Sequence of chain 1.A:
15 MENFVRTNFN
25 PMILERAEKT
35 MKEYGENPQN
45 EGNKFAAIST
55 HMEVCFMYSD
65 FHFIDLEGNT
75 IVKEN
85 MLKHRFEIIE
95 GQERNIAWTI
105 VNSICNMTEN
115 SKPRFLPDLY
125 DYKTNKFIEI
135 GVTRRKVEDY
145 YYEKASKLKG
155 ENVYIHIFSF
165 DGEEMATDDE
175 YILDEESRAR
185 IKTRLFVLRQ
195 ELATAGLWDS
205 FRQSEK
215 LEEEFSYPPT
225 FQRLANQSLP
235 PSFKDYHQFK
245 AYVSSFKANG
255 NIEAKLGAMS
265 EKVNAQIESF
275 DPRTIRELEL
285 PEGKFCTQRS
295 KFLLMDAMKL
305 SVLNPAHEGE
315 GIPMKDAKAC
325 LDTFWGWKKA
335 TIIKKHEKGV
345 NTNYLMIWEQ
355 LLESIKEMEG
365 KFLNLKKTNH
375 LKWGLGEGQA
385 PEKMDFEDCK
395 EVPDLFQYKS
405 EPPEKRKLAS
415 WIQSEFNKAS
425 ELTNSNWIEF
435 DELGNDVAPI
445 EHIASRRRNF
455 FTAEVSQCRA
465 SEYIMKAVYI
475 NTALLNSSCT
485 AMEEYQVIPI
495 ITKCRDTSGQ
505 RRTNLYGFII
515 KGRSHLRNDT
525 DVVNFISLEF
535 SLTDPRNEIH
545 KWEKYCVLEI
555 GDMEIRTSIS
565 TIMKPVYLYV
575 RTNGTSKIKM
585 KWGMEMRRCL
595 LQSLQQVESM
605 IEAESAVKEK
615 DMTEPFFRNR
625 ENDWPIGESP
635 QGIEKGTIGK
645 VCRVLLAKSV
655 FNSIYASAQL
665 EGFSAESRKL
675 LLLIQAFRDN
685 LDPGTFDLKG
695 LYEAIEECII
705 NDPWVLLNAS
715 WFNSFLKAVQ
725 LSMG

Binding-site contacts:
Ligand atom C1 contacts residue ASP122 of chain 1.A at 4.0 Å.
Ligand atom O10 contacts residue GLU133 of chain 1.A at 2.9 Å (salt-bridge).
Ligand atom O10 contacts residue MG1 of chain 1.G at 2.4 Å.
Ligand atom C22 contacts residue ILE52 of chain 1.A at 3.5 Å (hydrophobic).
Ligand atom O8 contacts residue ASP122 of chain 1.A at 3.8 Å.
Ligand atom C16 contacts residue ALA51 of chain 1.A at 3.7 Å (hydrophobic).
Ligand atom C6 contacts residue MG1 of chain 1.H at 4.0 Å.
Ligand atom O11 contacts residue ILE134 of chain 1.A at 2.6 Å (h-bond).
Ligand atom C7 contacts residue GLU94 of chain 1.A at 3.6 Å.
Ligand atom C2 contacts residue MG1 of chain 1.H at 2.6 Å.
Ligand atom C2 contacts residue HIS55 of chain 1.A at 3.3 Å.
Ligand atom C2 contacts residue GLU133 of chain 1.A at 3.6 Å.
Ligand atom C1 contacts residue MG1 of chain 1.G at 3.3 Å.
Ligand atom C6 contacts residue MG1 of chain 1.G at 3.6 Å.
Ligand atom O11 contacts residue LYS148 of chain 1.A at 3.5 Å.
Ligand atom C24 contacts residue TYR38 of chain 1.A at 3.5 Å (hydrophobic).
Ligand atom O11 contacts residue GLU133 of chain 1.A at 2.9 Å (salt-bridge).
Ligand atom C15 contacts residue ALA51 of chain 1.A at 3.6 Å (hydrophobic).
Ligand atom O10 contacts residue MG1 of chain 1.H at 2.1 Å.
Ligand atom O8 contacts residue MG1 of chain 1.G at 2.0 Å.
Ligand atom O11 contacts residue MG1 of chain 1.H at 2.0 Å.
Ligand atom C15 contacts residue ILE52 of chain 1.A at 3.7 Å (hydrophobic).
Ligand atom C3 contacts residue MG1 of chain 1.H at 3.9 Å.
Ligand atom C16 contacts residue LYS48 of chain 1.A at 3.7 Å.
Ligand atom O11 contacts residue HIS55 of chain 1.A at 3.0 Å (h-bond).
Ligand atom C1 contacts residue HIS55 of chain 1.A at 3.5 Å.
Ligand atom C21 contacts residue THR34 of chain 1.A at 3.9 Å.
Ligand atom C1 contacts residue GLU133 of chain 1.A at 3.6 Å.
Ligand atom O10 contacts residue GLU94 of chain 1.A at 4.0 Å.
Ligand atom C16 contacts residue ILE52 of chain 1.A at 3.8 Å (hydrophobic).
Ligand atom C23 contacts residue TYR38 of chain 1.A at 3.5 Å (hydrophobic).
Ligand atom C1 contacts residue MG1 of chain 1.H at 2.6 Å.
Ligand atom C2 contacts residue ILE134 of chain 1.A at 3.9 Å (hydrophobic).
Ligand atom O8 contacts residue GLU94 of chain 1.A at 2.9 Å (salt-bridge).
Ligand atom O10 contacts residue HIS55 of chain 1.A at 3.5 Å (h-bond).
Ligand atom O11 contacts residue GLY135 of chain 1.A at 3.9 Å.
Ligand atom C7 contacts residue MG1 of chain 1.G at 3.1 Å.
Ligand atom O10 contacts residue ASP122 of chain 1.A at 2.9 Å (salt-bridge).
Ligand atom C21 contacts residue ILE52 of chain 1.A at 3.7 Å (hydrophobic).
Ligand atom O9 contacts residue TYR38 of chain 1.A at 4.0 Å.

This small molecule binds to this protein.
Small molecule (SMILES): O=C(O)c1cn(CC2(n3ccc4cccnc43)CCCC2)cc(O)c1=O